Sequence of chain 1.B:
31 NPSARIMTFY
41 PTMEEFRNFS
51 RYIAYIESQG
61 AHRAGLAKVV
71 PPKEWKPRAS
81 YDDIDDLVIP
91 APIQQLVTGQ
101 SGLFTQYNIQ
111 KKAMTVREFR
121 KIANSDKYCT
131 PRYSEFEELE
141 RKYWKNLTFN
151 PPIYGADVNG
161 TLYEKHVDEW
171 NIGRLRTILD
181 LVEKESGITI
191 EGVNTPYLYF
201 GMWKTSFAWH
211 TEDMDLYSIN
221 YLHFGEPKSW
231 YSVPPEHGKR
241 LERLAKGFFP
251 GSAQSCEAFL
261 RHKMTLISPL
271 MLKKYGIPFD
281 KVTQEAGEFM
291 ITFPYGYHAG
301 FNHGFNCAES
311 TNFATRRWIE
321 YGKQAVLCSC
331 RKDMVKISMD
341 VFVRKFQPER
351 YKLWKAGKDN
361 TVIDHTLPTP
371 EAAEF

A protein and the small-molecule ligand that binds it are described below.
Small molecule (SMILES): COc1cccc(CC(=O)Nc2ccc(O)c(-c3cc(C(=O)O)ccn3)c2)c1

Binding-site contacts:
Ligand atom C8 contacts residue TYR199 of chain 1.B at 3.5 Å (hydrophobic).
Ligand atom C2 contacts residue ASN108 of chain 1.B at 3.5 Å.
Ligand atom C15 contacts residue PHE207 of chain 1.B at 3.8 Å (hydrophobic).
Ligand atom C14 contacts residue HIS210 of chain 1.B at 3.7 Å.
Ligand atom O3 contacts residue MN1 of chain 1.M at 1.9 Å.
Ligand atom C19 contacts residue PHE207 of chain 1.B at 3.5 Å (hydrophobic).
Ligand atom N1 contacts residue HIS298 of chain 1.B at 3.4 Å (h-bond).
Ligand atom C16 contacts residue PHE207 of chain 1.B at 3.5 Å (hydrophobic).
Ligand atom N contacts residue ASP157 of chain 1.B at 3.4 Å (salt-bridge).
Ligand atom O2 contacts residue TYR154 of chain 1.B at 3.1 Å (h-bond).
Ligand atom O1 contacts residue PHE207 of chain 1.B at 3.7 Å.
Ligand atom C3 contacts residue ASN108 of chain 1.B at 3.2 Å.
Ligand atom O1 contacts residue TYR154 of chain 1.B at 2.3 Å (h-bond).
Ligand atom O3 contacts residue HIS210 of chain 1.B at 2.9 Å (h-bond).
Ligand atom C18 contacts residue PHE207 of chain 1.B at 3.6 Å (hydrophobic).
Ligand atom O3 contacts residue GLU212 of chain 1.B at 2.5 Å (salt-bridge).
Ligand atom C4 contacts residue ASN108 of chain 1.B at 3.8 Å.
Ligand atom C11 contacts residue MN1 of chain 1.M at 2.8 Å.
Ligand atom C14 contacts residue MN1 of chain 1.M at 3.1 Å.
Ligand atom C18 contacts residue MN1 of chain 1.M at 3.0 Å.
Ligand atom C11 contacts residue HIS210 of chain 1.B at 3.0 Å.
Ligand atom N contacts residue TYR199 of chain 1.B at 3.7 Å.
Ligand atom O2 contacts residue LYS228 of chain 1.B at 2.8 Å (salt-bridge).
Ligand atom N1 contacts residue MN1 of chain 1.M at 2.1 Å.
Ligand atom C11 contacts residue GLU212 of chain 1.B at 3.7 Å.
Ligand atom C17 contacts residue TRP230 of chain 1.B at 3.6 Å (hydrophobic).
Ligand atom C contacts residue ASN108 of chain 1.B at 3.6 Å.
Ligand atom C18 contacts residue TRP230 of chain 1.B at 3.6 Å (hydrophobic).
Ligand atom C9 contacts residue LYS263 of chain 1.B at 3.4 Å.
Ligand atom C19 contacts residue TYR154 of chain 1.B at 3.2 Å (hydrophobic).
Ligand atom C12 contacts residue MN1 of chain 1.M at 3.3 Å.
Ligand atom C10 contacts residue LYS263 of chain 1.B at 3.6 Å.
Ligand atom O1 contacts residue TYR199 of chain 1.B at 3.6 Å.
Ligand atom C10 contacts residue HIS210 of chain 1.B at 3.6 Å.
Ligand atom C6 contacts residue ASP157 of chain 1.B at 3.3 Å.
Ligand atom C12 contacts residue HIS210 of chain 1.B at 3.5 Å.
Ligand atom N1 contacts residue HIS210 of chain 1.B at 3.3 Å (h-bond).
Ligand atom C18 contacts residue HIS298 of chain 1.B at 3.5 Å.
Ligand atom C17 contacts residue PHE207 of chain 1.B at 3.4 Å (hydrophobic).
Ligand atom C13 contacts residue TYR199 of chain 1.B at 3.4 Å (hydrophobic).